Sequence of chain 1.A:
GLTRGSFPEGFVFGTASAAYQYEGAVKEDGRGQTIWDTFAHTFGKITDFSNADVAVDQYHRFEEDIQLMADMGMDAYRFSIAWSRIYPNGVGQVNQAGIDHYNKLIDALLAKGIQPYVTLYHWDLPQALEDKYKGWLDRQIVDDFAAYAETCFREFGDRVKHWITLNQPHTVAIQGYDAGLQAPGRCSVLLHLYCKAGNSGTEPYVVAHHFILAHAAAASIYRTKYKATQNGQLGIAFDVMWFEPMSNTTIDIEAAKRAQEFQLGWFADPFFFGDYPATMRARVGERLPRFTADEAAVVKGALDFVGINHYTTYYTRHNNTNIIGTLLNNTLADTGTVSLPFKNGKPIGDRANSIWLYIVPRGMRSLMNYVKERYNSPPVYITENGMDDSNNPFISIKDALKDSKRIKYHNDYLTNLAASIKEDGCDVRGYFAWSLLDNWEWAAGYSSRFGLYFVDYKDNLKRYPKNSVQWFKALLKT

Binding-site contacts:
Ligand atom O5 contacts residue TYR322 of chain 1.A at 2.9 Å (h-bond).
Ligand atom O5 contacts residue GOL1 of chain 1.E at 2.9 Å (h-bond).
Ligand atom O6 contacts residue GOL1 of chain 1.E at 2.8 Å (h-bond).
Ligand atom C5 contacts residue GLU395 of chain 1.A at 2.8 Å.
Ligand atom O4 contacts residue TRP445 of chain 1.A at 3.1 Å.
Ligand atom C5 contacts residue GOL1 of chain 1.C at 1.4 Å.
Ligand atom C1 contacts residue GLN179 of chain 1.A at 3.0 Å.
Ligand atom O3 contacts residue HIS133 of chain 1.A at 2.9 Å (h-bond).
Ligand atom C4 contacts residue GLU395 of chain 1.A at 3.5 Å.
Ligand atom C3 contacts residue GLN32 of chain 1.A at 3.6 Å.
Ligand atom C2 contacts residue GOL1 of chain 1.C at 0.6 Å.
Ligand atom O5 contacts residue GLU395 of chain 1.A at 2.3 Å (salt-bridge).
Ligand atom O3 contacts residue GOL1 of chain 1.C at 0.5 Å (h-bond).
Ligand atom C5 contacts residue TRP445 of chain 1.A at 3.6 Å (hydrophobic).
Ligand atom C6 contacts residue TYR322 of chain 1.A at 3.4 Å (hydrophobic).
Ligand atom O2 contacts residue GLN179 of chain 1.A at 3.2 Å (h-bond).
Ligand atom O4 contacts residue GLU452 of chain 1.A at 2.5 Å (salt-bridge).
Ligand atom C1 contacts residue TYR322 of chain 1.A at 3.3 Å (hydrophobic).
Ligand atom O3 contacts residue TRP453 of chain 1.A at 2.8 Å (h-bond).
Ligand atom C4 contacts residue GOL1 of chain 1.C at 0.4 Å.
Ligand atom C6 contacts residue GOL1 of chain 1.C at 2.6 Å.
Ligand atom O6 contacts residue GOL1 of chain 1.C at 2.5 Å (h-bond).
Ligand atom O2 contacts residue GLU395 of chain 1.A at 2.7 Å (salt-bridge).
Ligand atom C5 contacts residue TYR322 of chain 1.A at 3.0 Å (hydrophobic).
Ligand atom C2 contacts residue GLN179 of chain 1.A at 3.4 Å.
Ligand atom C1 contacts residue GOL1 of chain 1.C at 1.9 Å.
Ligand atom O4 contacts residue GLN32 of chain 1.A at 3.0 Å (h-bond).
Ligand atom O2 contacts residue ASN178 of chain 1.A at 3.0 Å (h-bond).
Ligand atom O4 contacts residue GOL1 of chain 1.C at 1.5 Å.
Ligand atom C6 contacts residue GLU452 of chain 1.A at 3.3 Å.
Ligand atom O2 contacts residue GOL1 of chain 1.C at 0.7 Å (h-bond).
Ligand atom C3 contacts residue GOL1 of chain 1.C at 0.2 Å.
Ligand atom O5 contacts residue GOL1 of chain 1.C at 2.3 Å.
Ligand atom O6 contacts residue GLU452 of chain 1.A at 2.6 Å (salt-bridge).
Ligand atom C1 contacts residue GLU395 of chain 1.A at 1.4 Å.
Ligand atom O2 contacts residue HIS133 of chain 1.A at 3.1 Å (h-bond).
Ligand atom C4 contacts residue GLU452 of chain 1.A at 3.6 Å.
Ligand atom C2 contacts residue GLU395 of chain 1.A at 2.4 Å.
Ligand atom C3 contacts residue GLU395 of chain 1.A at 3.0 Å.
Ligand atom O3 contacts residue GLN32 of chain 1.A at 2.7 Å (h-bond).

A protein and the small-molecule ligand that binds it are described below.
Small molecule (SMILES): OC[C@H]1O[C@H](O)[C@H](O)[C@@H](O)[C@@H]1O